Binding-site contacts:
Ligand atom C3 contacts residue ASN282 of chain 1.C at 3.8 Å.
Ligand atom N2 contacts residue ASN282 of chain 1.C at 2.9 Å (h-bond).
Ligand atom C8 contacts residue GLU281 of chain 1.C at 4.0 Å.
Ligand atom C4 contacts residue ASN282 of chain 1.C at 4.2 Å.
Ligand atom C8 contacts residue ASN282 of chain 1.C at 3.9 Å.
Ligand atom O7 contacts residue ASN280 of chain 1.C at 3.1 Å (h-bond).
Ligand atom O5 contacts residue ASN282 of chain 1.C at 2.4 Å (h-bond).
Ligand atom C8 contacts residue ASN280 of chain 1.C at 3.6 Å.
Ligand atom C7 contacts residue ASN280 of chain 1.C at 3.7 Å.
Ligand atom C1 contacts residue ASN282 of chain 1.C at 1.4 Å.
Ligand atom O7 contacts residue ASN282 of chain 1.C at 3.3 Å (h-bond).
Ligand atom C7 contacts residue ASN282 of chain 1.C at 3.3 Å.
Ligand atom C5 contacts residue ASN282 of chain 1.C at 3.7 Å.
Ligand atom C2 contacts residue ASN282 of chain 1.C at 2.5 Å.

A small-molecule ligand and the protein it binds are described below.
Small molecule (SMILES): CC(=O)N[C@@H]1[C@@H](O)[C@H](O)[C@@H](CO)O[C@H]1O

Sequence of chain 1.C:
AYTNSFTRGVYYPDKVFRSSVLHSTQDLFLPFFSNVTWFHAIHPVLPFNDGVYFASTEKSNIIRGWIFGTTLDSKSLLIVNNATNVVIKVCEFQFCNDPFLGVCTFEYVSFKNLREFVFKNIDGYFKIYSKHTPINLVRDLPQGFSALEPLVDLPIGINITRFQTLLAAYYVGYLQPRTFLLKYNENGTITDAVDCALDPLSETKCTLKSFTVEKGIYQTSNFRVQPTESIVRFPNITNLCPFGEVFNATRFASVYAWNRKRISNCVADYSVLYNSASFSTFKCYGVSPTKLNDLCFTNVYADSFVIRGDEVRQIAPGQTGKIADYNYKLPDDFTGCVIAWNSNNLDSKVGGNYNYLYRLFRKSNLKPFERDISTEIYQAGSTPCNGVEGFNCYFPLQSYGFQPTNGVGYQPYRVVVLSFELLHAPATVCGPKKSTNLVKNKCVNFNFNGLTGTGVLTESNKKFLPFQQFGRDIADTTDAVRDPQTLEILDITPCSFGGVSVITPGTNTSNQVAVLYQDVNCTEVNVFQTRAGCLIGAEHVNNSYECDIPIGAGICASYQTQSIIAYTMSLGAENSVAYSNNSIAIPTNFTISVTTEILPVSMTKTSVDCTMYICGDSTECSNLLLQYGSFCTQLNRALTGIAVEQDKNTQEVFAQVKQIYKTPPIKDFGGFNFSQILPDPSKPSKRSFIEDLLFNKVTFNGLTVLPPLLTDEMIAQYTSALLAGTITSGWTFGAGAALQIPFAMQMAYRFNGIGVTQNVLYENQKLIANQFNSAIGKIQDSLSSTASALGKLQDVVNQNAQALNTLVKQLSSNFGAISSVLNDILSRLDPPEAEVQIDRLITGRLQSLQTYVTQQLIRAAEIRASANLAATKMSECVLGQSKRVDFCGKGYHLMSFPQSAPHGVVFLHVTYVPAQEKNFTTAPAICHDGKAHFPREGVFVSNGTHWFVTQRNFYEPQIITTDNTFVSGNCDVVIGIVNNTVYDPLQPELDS